A protein and the small-molecule ligand that binds it are described below.
Small molecule (SMILES): [H]/N=C(\Cc1ccccc1)N[C@@H]1O[C@H](CO[C@@H]2OC[C@@H](O)[C@H](O)[C@H]2O)[C@@H](O)[C@H](O)[C@H]1O

Binding-site contacts:
Ligand atom O2' contacts residue HIS157 of chain 1.A at 3.6 Å (h-bond).
Ligand atom O3' contacts residue GLN53 of chain 1.A at 2.6 Å (h-bond).
Ligand atom O3A contacts residue SER473 of chain 1.A at 2.7 Å (h-bond).
Ligand atom O3' contacts residue HIS157 of chain 1.A at 3.0 Å (h-bond).
Ligand atom C2' contacts residue GLU416 of chain 1.A at 3.3 Å.
Ligand atom O4' contacts residue GLU470 of chain 1.A at 2.6 Å (salt-bridge).
Ligand atom O4' contacts residue GLN53 of chain 1.A at 2.8 Å (h-bond).
Ligand atom O6' contacts residue GLU470 of chain 1.A at 3.5 Å (salt-bridge).
Ligand atom C3A contacts residue SER473 of chain 1.A at 3.5 Å.
Ligand atom O4A contacts residue GLN477 of chain 1.A at 2.7 Å (h-bond).
Ligand atom C2A contacts residue GLU470 of chain 1.A at 3.5 Å.
Ligand atom C6' contacts residue GLU470 of chain 1.A at 3.2 Å.
Ligand atom N1 contacts residue GLU203 of chain 1.A at 2.6 Å (salt-bridge).
Ligand atom O4' contacts residue TRP463 of chain 1.A at 3.0 Å.
Ligand atom C5' contacts residue GLU416 of chain 1.A at 3.5 Å.
Ligand atom C3A contacts residue GLN477 of chain 1.A at 3.3 Å.
Ligand atom O2' contacts residue GLU416 of chain 1.A at 2.7 Å (salt-bridge).
Ligand atom O5' contacts residue GLU416 of chain 1.A at 3.5 Å (salt-bridge).
Ligand atom O3A contacts residue GLU470 of chain 1.A at 2.9 Å (salt-bridge).
Ligand atom C2 contacts residue SER206 of chain 1.A at 3.2 Å.
Ligand atom C1' contacts residue GLU203 of chain 1.A at 3.2 Å.
Ligand atom C3 contacts residue SER206 of chain 1.A at 3.6 Å.
Ligand atom O5A contacts residue PHE389 of chain 1.A at 3.6 Å.
Ligand atom C1 contacts residue GLU203 of chain 1.A at 3.3 Å.
Ligand atom C4 contacts residue TRP205 of chain 1.A at 3.6 Å (hydrophobic).
Ligand atom C5A contacts residue GLN477 of chain 1.A at 3.5 Å.
Ligand atom C3' contacts residue GLU416 of chain 1.A at 3.4 Å.
Ligand atom C5' contacts residue TRP463 of chain 1.A at 3.6 Å (hydrophobic).
Ligand atom O2A contacts residue GLU470 of chain 1.A at 2.7 Å (salt-bridge).
Ligand atom C1' contacts residue GLU416 of chain 1.A at 3.0 Å.
Ligand atom C4A contacts residue GLN477 of chain 1.A at 3.3 Å.
Ligand atom O5' contacts residue TYR345 of chain 1.A at 3.2 Å (h-bond).
Ligand atom O3' contacts residue TRP471 of chain 1.A at 2.9 Å (h-bond).
Ligand atom C2 contacts residue GLU203 of chain 1.A at 3.2 Å.
Ligand atom O4A contacts residue SER473 of chain 1.A at 3.0 Å (h-bond).
Ligand atom O2' contacts residue GLU203 of chain 1.A at 3.3 Å (salt-bridge).
Ligand atom C5' contacts residue TYR345 of chain 1.A at 3.2 Å (hydrophobic).
Ligand atom O2A contacts residue TRP471 of chain 1.A at 3.4 Å.
Ligand atom C1A contacts residue GLU470 of chain 1.A at 3.4 Å.
Ligand atom O2' contacts residue ASN202 of chain 1.A at 2.9 Å (h-bond).

Sequence of chain 1.A:
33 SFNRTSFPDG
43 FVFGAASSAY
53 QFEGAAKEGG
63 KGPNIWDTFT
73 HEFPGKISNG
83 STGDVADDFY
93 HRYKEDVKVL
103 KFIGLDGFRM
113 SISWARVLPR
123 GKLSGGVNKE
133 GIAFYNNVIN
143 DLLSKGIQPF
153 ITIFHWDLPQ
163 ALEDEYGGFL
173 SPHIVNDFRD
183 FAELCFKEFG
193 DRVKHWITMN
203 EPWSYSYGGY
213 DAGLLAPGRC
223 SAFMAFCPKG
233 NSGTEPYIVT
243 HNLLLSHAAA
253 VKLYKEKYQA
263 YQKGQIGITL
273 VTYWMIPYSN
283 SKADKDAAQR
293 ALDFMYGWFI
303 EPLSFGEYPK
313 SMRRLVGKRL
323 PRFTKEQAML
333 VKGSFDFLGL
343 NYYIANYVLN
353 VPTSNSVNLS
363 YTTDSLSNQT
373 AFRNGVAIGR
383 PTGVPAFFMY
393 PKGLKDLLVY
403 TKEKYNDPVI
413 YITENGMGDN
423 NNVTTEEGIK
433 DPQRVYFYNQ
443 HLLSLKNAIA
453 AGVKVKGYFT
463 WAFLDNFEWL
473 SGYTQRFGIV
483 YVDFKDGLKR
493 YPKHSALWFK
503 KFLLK